Sequence of chain 1.C:
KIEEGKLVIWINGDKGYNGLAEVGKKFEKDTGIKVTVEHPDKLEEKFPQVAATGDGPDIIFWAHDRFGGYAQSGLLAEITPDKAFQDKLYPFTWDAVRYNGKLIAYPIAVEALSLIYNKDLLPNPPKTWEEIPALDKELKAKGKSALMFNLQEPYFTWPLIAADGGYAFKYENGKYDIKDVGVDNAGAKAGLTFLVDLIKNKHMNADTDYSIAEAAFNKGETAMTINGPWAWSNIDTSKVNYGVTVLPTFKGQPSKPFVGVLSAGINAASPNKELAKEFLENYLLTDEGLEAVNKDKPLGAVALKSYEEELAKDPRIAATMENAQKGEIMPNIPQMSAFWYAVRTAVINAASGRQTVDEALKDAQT

Binding-site contacts:
Ligand atom O4 contacts residue ARG344 of chain 1.C at 4.1 Å.
Ligand atom O2 contacts residue MET330 of chain 1.C at 3.9 Å.
Ligand atom O3 contacts residue ARG66 of chain 1.C at 2.7 Å (salt-bridge).
Ligand atom C6 contacts residue PHE156 of chain 1.C at 4.1 Å (hydrophobic).
Ligand atom C2 contacts residue GLU111 of chain 1.C at 3.5 Å.
Ligand atom O3 contacts residue GLU111 of chain 1.C at 3.8 Å.
Ligand atom O2 contacts residue ASP65 of chain 1.C at 2.7 Å (salt-bridge).
Ligand atom O3 contacts residue ASP65 of chain 1.C at 2.7 Å (salt-bridge).
Ligand atom O5 contacts residue TYR155 of chain 1.C at 3.2 Å.
Ligand atom C3 contacts residue ASP65 of chain 1.C at 3.5 Å.
Ligand atom C3 contacts residue ARG66 of chain 1.C at 3.9 Å.
Ligand atom C5 contacts residue GLU153 of chain 1.C at 4.0 Å.
Ligand atom C2 contacts residue ASP65 of chain 1.C at 3.3 Å.
Ligand atom C4 contacts residue TRP340 of chain 1.C at 3.5 Å (hydrophobic).
Ligand atom C2 contacts residue TRP340 of chain 1.C at 3.9 Å (hydrophobic).
Ligand atom O6 contacts residue PRO154 of chain 1.C at 3.2 Å.
Ligand atom C6 contacts residue TRP340 of chain 1.C at 3.5 Å (hydrophobic).
Ligand atom C4 contacts residue ARG66 of chain 1.C at 3.8 Å.
Ligand atom C6 contacts residue PRO154 of chain 1.C at 3.6 Å (hydrophobic).
Ligand atom O2 contacts residue TRP230 of chain 1.C at 4.0 Å.
Ligand atom O6 contacts residue GLU153 of chain 1.C at 2.7 Å (salt-bridge).
Ligand atom O3 contacts residue TRP340 of chain 1.C at 3.8 Å.
Ligand atom O4 contacts residue ARG66 of chain 1.C at 2.7 Å (salt-bridge).
Ligand atom O3 contacts residue ALA63 of chain 1.C at 3.1 Å.
Ligand atom C4 contacts residue TYR155 of chain 1.C at 4.0 Å (hydrophobic).
Ligand atom O2 contacts residue TRP62 of chain 1.C at 3.4 Å (h-bond).
Ligand atom O4 contacts residue TRP340 of chain 1.C at 3.8 Å.
Ligand atom O2 contacts residue ALA63 of chain 1.C at 3.4 Å.
Ligand atom C1 contacts residue TYR155 of chain 1.C at 3.7 Å (hydrophobic).
Ligand atom O3 contacts residue TRP62 of chain 1.C at 3.4 Å (h-bond).
Ligand atom C1 contacts residue TRP230 of chain 1.C at 3.9 Å (hydrophobic).
Ligand atom C6 contacts residue GLU153 of chain 1.C at 3.4 Å.
Ligand atom O6 contacts residue PHE156 of chain 1.C at 3.8 Å.
Ligand atom C3 contacts residue TRP340 of chain 1.C at 4.0 Å (hydrophobic).
Ligand atom O6 contacts residue TYR155 of chain 1.C at 3.0 Å (h-bond).
Ligand atom C3 contacts residue TRP62 of chain 1.C at 3.7 Å (hydrophobic).
Ligand atom O2 contacts residue LYS15 of chain 1.C at 3.3 Å (salt-bridge).
Ligand atom C2 contacts residue TRP230 of chain 1.C at 3.9 Å (hydrophobic).
Ligand atom O2 contacts residue GLU111 of chain 1.C at 2.7 Å (salt-bridge).
Ligand atom C6 contacts residue TYR155 of chain 1.C at 3.8 Å (hydrophobic).

A protein and the small-molecule ligand that binds it are described below.
Small molecule (SMILES): OC[C@H]1O[C@H](O[C@H]2[C@H](O)[C@@H](O)CO[C@@H]2CO)[C@H](O)[C@@H](O)[C@@H]1O